This protein binds this small molecule.
Small molecule (SMILES): Nc1ccn([C@@H]2O[C@H](CO[P](=O)(O)O[C@H]3[C@@H](O)[C@H](n4ccc(=O)[nH]c4=O)O[C@@H]3CO[P](=O)(O)O[C@H]3[C@@H](O)[C@H](n4ccc(=O)[nH]c4=O)O[C@@H]3CO[P](=O)(O)O[C@H]3[C@@H](O)[C@H](n4cnc5c(N)ncnc54)O[C@@H]3CO[P](=O)(O)O[C@H]3[C@@H](O)[C@H](n4cnc5c(N)ncnc54)O[C@@H]3CO[P](=O)(O)O[C@H]3[C@@H](O)[C@H](n4cnc5c(N)ncnc54)O[C@@H]3CO)[C@@H](O)[C@H]2O)c(=O)n1

Sequence of chain 1.UC:
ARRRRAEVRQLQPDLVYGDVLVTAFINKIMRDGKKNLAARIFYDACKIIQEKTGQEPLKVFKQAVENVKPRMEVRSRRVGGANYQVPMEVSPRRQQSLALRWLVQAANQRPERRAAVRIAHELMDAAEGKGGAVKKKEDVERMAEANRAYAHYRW

Binding-site contacts:
Ligand atom C5 contacts residue MG1 of chain 1.QBC at 4.2 Å.
Ligand atom OP2 contacts residue MG1 of chain 1.QBC at 3.3 Å.
Ligand atom C4' contacts residue GLY81 of chain 1.UC at 4.1 Å.
Ligand atom C5' contacts residue GLY81 of chain 1.UC at 4.1 Å.
Ligand atom O5' contacts residue MG1 of chain 1.QBC at 4.4 Å.